Sequence of chain 1.A:
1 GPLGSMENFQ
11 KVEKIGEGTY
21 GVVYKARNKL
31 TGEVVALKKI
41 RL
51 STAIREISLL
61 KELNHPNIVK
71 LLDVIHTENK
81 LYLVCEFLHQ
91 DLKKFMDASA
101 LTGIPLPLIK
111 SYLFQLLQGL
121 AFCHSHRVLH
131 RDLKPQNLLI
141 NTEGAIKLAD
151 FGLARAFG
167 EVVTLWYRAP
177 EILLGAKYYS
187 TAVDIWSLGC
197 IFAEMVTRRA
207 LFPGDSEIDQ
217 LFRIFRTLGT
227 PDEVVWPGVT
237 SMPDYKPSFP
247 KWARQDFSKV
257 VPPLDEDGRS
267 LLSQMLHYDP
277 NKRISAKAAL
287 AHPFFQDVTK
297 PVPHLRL

Binding-site contacts:
Ligand atom C7 contacts residue GLU17 of chain 1.A at 3.6 Å.
Ligand atom C8 contacts residue ASP150 of chain 1.A at 3.9 Å.
Ligand atom N contacts residue VAL23 of chain 1.A at 3.7 Å.
Ligand atom C6 contacts residue GLU17 of chain 1.A at 4.0 Å.
Ligand atom O contacts residue GLU86 of chain 1.A at 3.9 Å.
Ligand atom C2 contacts residue ALA36 of chain 1.A at 3.7 Å (hydrophobic).
Ligand atom O contacts residue LEU88 of chain 1.A at 2.8 Å (h-bond).
Ligand atom C12 contacts residue ALA36 of chain 1.A at 3.8 Å (hydrophobic).
Ligand atom C8 contacts residue GLU17 of chain 1.A at 3.9 Å.
Ligand atom C15 contacts residue CYS85 of chain 1.A at 3.5 Å (hydrophobic).
Ligand atom C contacts residue LEU139 of chain 1.A at 3.5 Å (hydrophobic).
Ligand atom C13 contacts residue VAL84 of chain 1.A at 4.0 Å (hydrophobic).
Ligand atom C12 contacts residue CYS85 of chain 1.A at 2.9 Å (hydrophobic).
Ligand atom C10 contacts residue ASP150 of chain 1.A at 3.4 Å.
Ligand atom O contacts residue PHE87 of chain 1.A at 3.6 Å.
Ligand atom C1 contacts residue ILE15 of chain 1.A at 3.9 Å (hydrophobic).
Ligand atom C12 contacts residue LYS38 of chain 1.A at 3.9 Å.
Ligand atom C16 contacts residue ALA36 of chain 1.A at 3.2 Å (hydrophobic).
Ligand atom C13 contacts residue CYS85 of chain 1.A at 1.6 Å (hydrophobic).
Ligand atom C2 contacts residue LEU139 of chain 1.A at 3.3 Å (hydrophobic).
Ligand atom C13 contacts residue ALA36 of chain 1.A at 3.6 Å (hydrophobic).
Ligand atom C16 contacts residue LEU139 of chain 1.A at 3.5 Å (hydrophobic).
Ligand atom C3 contacts residue LEU139 of chain 1.A at 3.8 Å (hydrophobic).
Ligand atom C7 contacts residue GLN136 of chain 1.A at 4.0 Å.
Ligand atom C8 contacts residue GLN136 of chain 1.A at 3.5 Å.
Ligand atom O1 contacts residue LEU139 of chain 1.A at 3.8 Å.
Ligand atom O1 contacts residue ILE15 of chain 1.A at 3.6 Å.
Ligand atom C13 contacts residue LEU83 of chain 1.A at 3.8 Å (hydrophobic).
Ligand atom C16 contacts residue GLU86 of chain 1.A at 3.5 Å.
Ligand atom O contacts residue LEU139 of chain 1.A at 3.8 Å.
Ligand atom C1 contacts residue LEU88 of chain 1.A at 3.2 Å (hydrophobic).
Ligand atom C7 contacts residue GLY16 of chain 1.A at 3.7 Å.
Ligand atom O2 contacts residue LYS38 of chain 1.A at 3.8 Å.
Ligand atom C9 contacts residue ASP150 of chain 1.A at 3.5 Å.
Ligand atom C4 contacts residue VAL23 of chain 1.A at 3.9 Å (hydrophobic).
Ligand atom C1 contacts residue PHE87 of chain 1.A at 3.9 Å (hydrophobic).
Ligand atom C11 contacts residue CYS85 of chain 1.A at 3.4 Å (hydrophobic).
Ligand atom C15 contacts residue ALA36 of chain 1.A at 3.7 Å (hydrophobic).
Ligand atom O2 contacts residue CYS85 of chain 1.A at 3.6 Å.
Ligand atom C9 contacts residue VAL23 of chain 1.A at 3.4 Å (hydrophobic).

A small-molecule ligand and the protein it binds are described below.
Small molecule (SMILES): C=CC(=O)N1CCN(CC2CC2)c2cc(C(=O)OC)ccc21